Binding-site contacts:
Ligand atom O3A contacts residue GLY37 of chain 1.A at 3.3 Å (h-bond).
Ligand atom O2A contacts residue GLY37 of chain 1.A at 3.5 Å.
Ligand atom O3G contacts residue MG1 of chain 1.I at 3.5 Å.
Ligand atom O1G contacts residue ADX1 of chain 1.G at 2.8 Å (h-bond).
Ligand atom O2G contacts residue MG1 of chain 1.I at 1.8 Å.
Ligand atom N3 contacts residue NA1 of chain 1.J at 3.5 Å (h-bond).
Ligand atom O3A contacts residue GLY35 of chain 1.A at 3.3 Å.
Ligand atom O1B contacts residue ALA36 of chain 1.A at 3.4 Å (h-bond).
Ligand atom O4' contacts residue ARG137 of chain 1.A at 3.3 Å.
Ligand atom O1G contacts residue LYS38 of chain 1.A at 3.4 Å (salt-bridge).
Ligand atom O1B contacts residue GLY35 of chain 1.A at 3.4 Å (h-bond).
Ligand atom PG contacts residue ADX1 of chain 1.G at 3.1 Å.
Ligand atom N3 contacts residue ARG137 of chain 1.A at 3.2 Å (salt-bridge).
Ligand atom O3G contacts residue LYS140 of chain 1.A at 2.7 Å (salt-bridge).
Ligand atom C6 contacts residue THR173 of chain 1.A at 3.5 Å.
Ligand atom O1B contacts residue LYS38 of chain 1.A at 3.2 Å (salt-bridge).
Ligand atom N1 contacts residue NA1 of chain 1.J at 3.2 Å (h-bond).
Ligand atom O2B contacts residue MG1 of chain 1.I at 3.0 Å.
Ligand atom C2 contacts residue GLU176 of chain 1.A at 3.4 Å.
Ligand atom C2 contacts residue THR173 of chain 1.A at 3.0 Å.
Ligand atom N6 contacts residue SER181 of chain 1.A at 3.1 Å (h-bond).
Ligand atom C5' contacts residue GLY35 of chain 1.A at 3.4 Å.
Ligand atom O1B contacts residue GLY37 of chain 1.A at 3.2 Å (h-bond).
Ligand atom O1B contacts residue LEU33 of chain 1.A at 3.6 Å (h-bond).
Ligand atom N6 contacts residue THR173 of chain 1.A at 3.3 Å.
Ligand atom O3G contacts residue ADX1 of chain 1.G at 2.4 Å (h-bond).
Ligand atom PG contacts residue MG1 of chain 1.I at 3.2 Å.
Ligand atom O2G contacts residue ASP62 of chain 1.A at 3.2 Å (salt-bridge).
Ligand atom O2B contacts residue THR39 of chain 1.A at 2.8 Å (h-bond).
Ligand atom O2A contacts residue THR39 of chain 1.A at 3.3 Å (h-bond).
Ligand atom C2 contacts residue NA1 of chain 1.J at 2.6 Å.
Ligand atom O2G contacts residue THR39 of chain 1.A at 2.9 Å (h-bond).
Ligand atom O5' contacts residue THR40 of chain 1.A at 3.5 Å (h-bond).
Ligand atom N1 contacts residue GLU176 of chain 1.A at 2.6 Å (salt-bridge).
Ligand atom C8 contacts residue THR40 of chain 1.A at 3.4 Å.
Ligand atom O3G contacts residue ASP62 of chain 1.A at 3.5 Å (salt-bridge).
Ligand atom N1 contacts residue THR173 of chain 1.A at 3.1 Å (h-bond).
Ligand atom O2A contacts residue THR40 of chain 1.A at 2.7 Å (h-bond).
Ligand atom N3B contacts residue GLY35 of chain 1.A at 2.8 Å (h-bond).
Ligand atom PB contacts residue GLY35 of chain 1.A at 3.4 Å.

This small molecule binds to this protein.
Small molecule (SMILES): Nc1ncnc2c1ncn2[C@@H]1O[C@H](CO[P](=O)(O)O[P](=O)(O)NP(=O)(O)O)[C@@H](O)[C@H]1O

Sequence of chain 1.A:
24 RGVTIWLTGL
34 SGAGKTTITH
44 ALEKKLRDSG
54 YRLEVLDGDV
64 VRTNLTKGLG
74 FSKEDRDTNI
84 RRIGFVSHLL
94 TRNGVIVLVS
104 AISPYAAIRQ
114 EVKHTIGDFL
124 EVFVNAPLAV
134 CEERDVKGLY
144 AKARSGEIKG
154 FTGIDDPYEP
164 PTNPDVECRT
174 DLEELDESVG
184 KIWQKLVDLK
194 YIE